Sequence of chain 1.A:
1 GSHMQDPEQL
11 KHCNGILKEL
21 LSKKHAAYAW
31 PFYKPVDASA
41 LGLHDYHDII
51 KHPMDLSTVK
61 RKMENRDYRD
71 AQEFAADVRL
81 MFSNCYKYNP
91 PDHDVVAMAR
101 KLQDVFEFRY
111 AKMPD

This protein binds this small molecule.
Small molecule (SMILES): CC(=O)N1c2ccc(-c3cc[nH]n3)cc2[C@H](Nc2ccc(C#N)cc2)C[C@@H]1C

Binding-site contacts:
Ligand atom N01 contacts residue VAL95 of chain 1.A at 4.0 Å.
Ligand atom C07 contacts residue TRP30 of chain 1.A at 4.1 Å (hydrophobic).
Ligand atom C05 contacts residue HIS93 of chain 1.A at 3.7 Å.
Ligand atom C01 contacts residue TYR88 of chain 1.A at 4.1 Å (hydrophobic).
Ligand atom N09 contacts residue HIS93 of chain 1.A at 3.9 Å.
Ligand atom C21 contacts residue VAL36 of chain 1.A at 3.9 Å (hydrophobic).
Ligand atom C01 contacts residue ASN89 of chain 1.A at 3.9 Å.
Ligand atom C15 contacts residue ASN89 of chain 1.A at 4.1 Å.
Ligand atom C07 contacts residue VAL95 of chain 1.A at 3.6 Å (hydrophobic).
Ligand atom C13 contacts residue TRP30 of chain 1.A at 4.0 Å (hydrophobic).
Ligand atom N14 contacts residue ASP94 of chain 1.A at 4.0 Å.
Ligand atom C23 contacts residue LEU41 of chain 1.A at 4.1 Å (hydrophobic).
Ligand atom C22 contacts residue LEU41 of chain 1.A at 4.2 Å (hydrophobic).
Ligand atom C11 contacts residue ASN89 of chain 1.A at 3.8 Å.
Ligand atom C16 contacts residue PRO31 of chain 1.A at 3.7 Å (hydrophobic).
Ligand atom C03 contacts residue TRP30 of chain 1.A at 4.1 Å (hydrophobic).
Ligand atom C08 contacts residue HIS93 of chain 1.A at 3.7 Å.
Ligand atom C11 contacts residue LEU43 of chain 1.A at 4.1 Å (hydrophobic).
Ligand atom C20 contacts residue LEU41 of chain 1.A at 4.1 Å (hydrophobic).
Ligand atom C06 contacts residue TRP30 of chain 1.A at 3.7 Å (hydrophobic).
Ligand atom C2 contacts residue TRP30 of chain 1.A at 3.8 Å (hydrophobic).
Ligand atom N4 contacts residue TRP30 of chain 1.A at 3.7 Å.
Ligand atom C16 contacts residue PHE32 of chain 1.A at 3.8 Å (hydrophobic).
Ligand atom C06 contacts residue MET98 of chain 1.A at 4.0 Å (hydrophobic).
Ligand atom C1 contacts residue TRP30 of chain 1.A at 3.8 Å (hydrophobic).
Ligand atom C12 contacts residue ASN89 of chain 1.A at 3.5 Å.
Ligand atom O17 contacts residue CYS85 of chain 1.A at 3.8 Å.
Ligand atom C22 contacts residue PRO31 of chain 1.A at 3.4 Å (hydrophobic).
Ligand atom O17 contacts residue ASN89 of chain 1.A at 3.1 Å (h-bond).
Ligand atom C01 contacts residue LEU43 of chain 1.A at 3.5 Å (hydrophobic).
Ligand atom C16 contacts residue VAL95 of chain 1.A at 4.0 Å (hydrophobic).
Ligand atom C13 contacts residue ASP94 of chain 1.A at 4.0 Å.
Ligand atom N3 contacts residue LEU41 of chain 1.A at 4.0 Å.
Ligand atom C24 contacts residue TRP30 of chain 1.A at 3.6 Å (hydrophobic).
Ligand atom C15 contacts residue VAL95 of chain 1.A at 3.9 Å (hydrophobic).
Ligand atom C21 contacts residue PRO31 of chain 1.A at 3.5 Å (hydrophobic).
Ligand atom C06 contacts residue VAL95 of chain 1.A at 4.0 Å (hydrophobic).
Ligand atom C10 contacts residue VAL95 of chain 1.A at 4.0 Å (hydrophobic).
Ligand atom N3 contacts residue TRP30 of chain 1.A at 3.6 Å.
Ligand atom C01 contacts residue TYR46 of chain 1.A at 4.1 Å (hydrophobic).